Sequence of chain 1.C:
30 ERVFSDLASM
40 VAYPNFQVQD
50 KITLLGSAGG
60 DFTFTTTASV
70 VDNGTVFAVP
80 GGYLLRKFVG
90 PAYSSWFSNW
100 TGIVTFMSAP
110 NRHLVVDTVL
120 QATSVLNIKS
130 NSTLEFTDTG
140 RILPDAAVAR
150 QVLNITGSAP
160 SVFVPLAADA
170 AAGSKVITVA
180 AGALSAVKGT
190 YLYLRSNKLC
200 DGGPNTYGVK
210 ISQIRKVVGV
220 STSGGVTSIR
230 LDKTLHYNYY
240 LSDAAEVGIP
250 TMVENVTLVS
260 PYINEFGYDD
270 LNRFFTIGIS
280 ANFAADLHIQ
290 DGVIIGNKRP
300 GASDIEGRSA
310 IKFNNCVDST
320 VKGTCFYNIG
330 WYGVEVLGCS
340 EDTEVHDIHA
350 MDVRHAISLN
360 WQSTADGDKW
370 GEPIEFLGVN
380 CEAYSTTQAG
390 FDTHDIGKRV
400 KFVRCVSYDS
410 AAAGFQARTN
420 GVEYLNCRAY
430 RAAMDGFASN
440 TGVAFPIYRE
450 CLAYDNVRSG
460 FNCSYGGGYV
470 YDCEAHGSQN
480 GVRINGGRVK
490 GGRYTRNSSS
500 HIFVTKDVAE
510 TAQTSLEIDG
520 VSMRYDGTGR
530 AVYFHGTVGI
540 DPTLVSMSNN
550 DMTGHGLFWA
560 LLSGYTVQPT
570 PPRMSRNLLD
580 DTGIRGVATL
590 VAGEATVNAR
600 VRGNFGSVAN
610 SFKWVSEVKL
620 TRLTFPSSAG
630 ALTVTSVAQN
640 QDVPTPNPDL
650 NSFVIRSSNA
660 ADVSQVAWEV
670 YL

Sequence of chain 1.A:
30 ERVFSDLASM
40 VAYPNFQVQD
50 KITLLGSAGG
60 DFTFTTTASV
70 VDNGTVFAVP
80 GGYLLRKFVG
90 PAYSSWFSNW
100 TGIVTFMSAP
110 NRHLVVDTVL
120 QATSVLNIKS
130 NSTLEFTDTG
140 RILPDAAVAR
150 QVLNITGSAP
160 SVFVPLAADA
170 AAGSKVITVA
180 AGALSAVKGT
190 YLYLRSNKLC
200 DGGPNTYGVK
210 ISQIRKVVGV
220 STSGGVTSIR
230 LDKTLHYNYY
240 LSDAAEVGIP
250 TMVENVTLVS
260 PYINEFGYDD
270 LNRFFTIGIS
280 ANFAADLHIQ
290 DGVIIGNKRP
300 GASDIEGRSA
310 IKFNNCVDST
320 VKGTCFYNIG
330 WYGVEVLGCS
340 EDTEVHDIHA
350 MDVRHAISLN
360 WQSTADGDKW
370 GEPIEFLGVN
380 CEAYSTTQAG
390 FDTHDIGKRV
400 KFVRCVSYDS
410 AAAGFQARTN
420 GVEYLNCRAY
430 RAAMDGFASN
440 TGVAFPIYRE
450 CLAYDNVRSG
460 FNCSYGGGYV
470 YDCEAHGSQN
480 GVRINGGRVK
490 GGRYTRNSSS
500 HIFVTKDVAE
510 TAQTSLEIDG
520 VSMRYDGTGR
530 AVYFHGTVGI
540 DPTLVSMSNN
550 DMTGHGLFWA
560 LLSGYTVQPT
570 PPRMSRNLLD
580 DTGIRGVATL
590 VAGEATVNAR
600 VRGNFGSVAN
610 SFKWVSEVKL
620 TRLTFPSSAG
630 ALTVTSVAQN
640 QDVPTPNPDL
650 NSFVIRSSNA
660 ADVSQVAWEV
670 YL

This protein binds this small molecule.
Small molecule (SMILES): CC(=O)O[C@H]1[C@H](O)[C@H](O[C@@H]2[C@@H](O)[C@H](O)O[C@H](CO)[C@H]2O)O[C@@H](C)[C@H]1O

Binding-site contacts:
Ligand atom O7 contacts residue ASP454 of chain 1.C at 4.4 Å.
Ligand atom C7 contacts residue ARG398 of chain 1.A at 4.2 Å.
Ligand atom O5 contacts residue ARG495 of chain 1.C at 4.2 Å.
Ligand atom O2 contacts residue ASP454 of chain 1.C at 2.6 Å (salt-bridge).
Ligand atom C6 contacts residue 98X1 of chain 1.X at 3.4 Å.
Ligand atom C8 contacts residue TYR453 of chain 1.C at 4.3 Å (hydrophobic).
Ligand atom C2 contacts residue ASP454 of chain 1.C at 3.4 Å.
Ligand atom C4 contacts residue 98X1 of chain 1.X at 2.4 Å.
Ligand atom O3 contacts residue ASP454 of chain 1.C at 3.2 Å (salt-bridge).
Ligand atom C8 contacts residue ARG430 of chain 1.C at 4.1 Å.
Ligand atom C7 contacts residue 98X1 of chain 1.X at 3.4 Å.
Ligand atom C2 contacts residue ARG495 of chain 1.C at 3.5 Å.
Ligand atom C8 contacts residue ASP454 of chain 1.C at 3.6 Å.
Ligand atom C8 contacts residue 98X1 of chain 1.X at 3.4 Å.
Ligand atom C3 contacts residue 98X1 of chain 1.X at 3.5 Å.
Ligand atom C3 contacts residue ASP454 of chain 1.C at 3.9 Å.
Ligand atom O7 contacts residue ARG430 of chain 1.C at 4.3 Å.
Ligand atom O4 contacts residue ARG495 of chain 1.C at 3.8 Å.
Ligand atom C2 contacts residue 98X1 of chain 1.X at 4.3 Å.
Ligand atom O7 contacts residue 98X1 of chain 1.X at 3.4 Å (h-bond).
Ligand atom C1 contacts residue ARG495 of chain 1.C at 3.9 Å.
Ligand atom C8 contacts residue ARG398 of chain 1.A at 3.8 Å.
Ligand atom O6 contacts residue LYS197 of chain 1.A at 3.7 Å.
Ligand atom O5 contacts residue 98X1 of chain 1.X at 4.2 Å.
Ligand atom C8 contacts residue TYR429 of chain 1.C at 4.0 Å (hydrophobic).
Ligand atom O4 contacts residue 98X1 of chain 1.X at 1.4 Å.
Ligand atom C7 contacts residue ASP454 of chain 1.C at 3.5 Å.
Ligand atom C5 contacts residue 98X1 of chain 1.X at 3.4 Å.
Ligand atom O2 contacts residue ARG495 of chain 1.C at 3.8 Å.
Ligand atom O3 contacts residue 98X1 of chain 1.X at 3.1 Å (h-bond).
Ligand atom O7 contacts residue ARG398 of chain 1.A at 4.0 Å.